Binding-site contacts:
Ligand atom C14 contacts residue ILE211 of chain 1.G at 3.2 Å (hydrophobic).
Ligand atom O2 contacts residue VAL47 of chain 1.G at 3.3 Å.
Ligand atom C15 contacts residue ILE211 of chain 1.G at 3.8 Å (hydrophobic).
Ligand atom O1 contacts residue PHE246 of chain 1.G at 3.5 Å.
Ligand atom C5 contacts residue ASN219 of chain 1.G at 3.9 Å.
Ligand atom O9 contacts residue VAL207 of chain 1.G at 3.9 Å.
Ligand atom O2 contacts residue PHE242 of chain 1.G at 3.7 Å.
Ligand atom C8 contacts residue HEM1 of chain 1.LA at 3.8 Å.
Ligand atom C15 contacts residue ALA50 of chain 1.G at 3.8 Å (hydrophobic).
Ligand atom C2 contacts residue ASP250 of chain 1.G at 3.8 Å.
Ligand atom C17 contacts residue HEM1 of chain 1.LA at 3.5 Å.
Ligand atom C23 contacts residue ALA27 of chain 1.G at 3.7 Å (hydrophobic).
Ligand atom C7 contacts residue PHE242 of chain 1.G at 3.5 Å (hydrophobic).
Ligand atom O3 contacts residue PHE214 of chain 1.G at 3.2 Å.
Ligand atom C6 contacts residue PHE242 of chain 1.G at 3.5 Å (hydrophobic).
Ligand atom C11 contacts residue VAL47 of chain 1.G at 3.9 Å (hydrophobic).
Ligand atom C1 contacts residue TRP43 of chain 1.G at 3.8 Å (hydrophobic).
Ligand atom C4 contacts residue PHE242 of chain 1.G at 3.8 Å (hydrophobic).
Ligand atom O1 contacts residue TRP43 of chain 1.G at 3.7 Å.
Ligand atom O7 contacts residue HEM1 of chain 1.LA at 3.0 Å.
Ligand atom O5 contacts residue THR30 of chain 1.G at 3.9 Å.
Ligand atom C3 contacts residue PHE242 of chain 1.G at 3.8 Å (hydrophobic).
Ligand atom C5 contacts residue PHE242 of chain 1.G at 3.7 Å (hydrophobic).
Ligand atom N1 contacts residue TRP43 of chain 1.G at 3.7 Å.
Ligand atom N2 contacts residue HEM1 of chain 1.LA at 3.7 Å.
Ligand atom C7 contacts residue ASP250 of chain 1.G at 3.5 Å.
Ligand atom C16 contacts residue ILE211 of chain 1.G at 3.8 Å (hydrophobic).
Ligand atom N1 contacts residue ASP250 of chain 1.G at 2.6 Å (salt-bridge).
Ligand atom O9 contacts residue ILE211 of chain 1.G at 2.9 Å.
Ligand atom C11 contacts residue ASP250 of chain 1.G at 3.9 Å.
Ligand atom O2 contacts residue ASP250 of chain 1.G at 2.5 Å (salt-bridge).
Ligand atom C11 contacts residue PHE242 of chain 1.G at 3.7 Å (hydrophobic).
Ligand atom C8 contacts residue PHE242 of chain 1.G at 3.8 Å (hydrophobic).
Ligand atom C1 contacts residue ASP250 of chain 1.G at 3.0 Å.
Ligand atom C24 contacts residue ILE211 of chain 1.G at 3.8 Å (hydrophobic).
Ligand atom O7 contacts residue VAL47 of chain 1.G at 3.3 Å.
Ligand atom C16 contacts residue ALA50 of chain 1.G at 3.1 Å (hydrophobic).
Ligand atom C2 contacts residue PHE242 of chain 1.G at 3.6 Å (hydrophobic).
Ligand atom C4 contacts residue ASN219 of chain 1.G at 3.8 Å.
Ligand atom O6 contacts residue ILE211 of chain 1.G at 3.6 Å.

Sequence of chain 1.G:
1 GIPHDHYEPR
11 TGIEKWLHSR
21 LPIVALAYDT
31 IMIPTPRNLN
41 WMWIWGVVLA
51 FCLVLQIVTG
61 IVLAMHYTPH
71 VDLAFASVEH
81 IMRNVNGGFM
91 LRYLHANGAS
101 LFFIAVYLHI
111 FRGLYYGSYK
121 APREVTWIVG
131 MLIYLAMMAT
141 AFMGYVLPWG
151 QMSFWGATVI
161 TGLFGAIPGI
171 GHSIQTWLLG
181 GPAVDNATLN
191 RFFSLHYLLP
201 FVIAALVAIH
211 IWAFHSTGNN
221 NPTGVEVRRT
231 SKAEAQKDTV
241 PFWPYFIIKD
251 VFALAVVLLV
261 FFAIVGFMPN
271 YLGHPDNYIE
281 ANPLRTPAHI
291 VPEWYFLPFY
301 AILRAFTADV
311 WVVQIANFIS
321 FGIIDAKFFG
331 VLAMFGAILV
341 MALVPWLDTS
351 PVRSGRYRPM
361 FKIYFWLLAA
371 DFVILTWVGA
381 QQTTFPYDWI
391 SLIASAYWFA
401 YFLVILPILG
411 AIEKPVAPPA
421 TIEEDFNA

A small-molecule ligand and the protein it binds are described below.
Small molecule (SMILES): CCCCCC[C@H]1C(=O)O[C@H](C)[C@H](NC(=O)c2cccc(NC=O)c2O)C(=O)O[C@@H](C)[C@@H]1OC(=O)[C@@H](C)CC